Sequence of chain 2.A:
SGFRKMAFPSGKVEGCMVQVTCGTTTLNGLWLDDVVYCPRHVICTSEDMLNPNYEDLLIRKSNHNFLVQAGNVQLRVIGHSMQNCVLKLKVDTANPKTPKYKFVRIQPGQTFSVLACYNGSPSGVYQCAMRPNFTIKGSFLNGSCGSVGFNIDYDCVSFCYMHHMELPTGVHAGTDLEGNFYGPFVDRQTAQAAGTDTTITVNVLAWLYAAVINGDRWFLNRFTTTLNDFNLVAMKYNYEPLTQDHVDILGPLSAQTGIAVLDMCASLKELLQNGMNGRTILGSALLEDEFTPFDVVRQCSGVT

Binding-site contacts:
Ligand atom C02 contacts residue GLY143 of chain 2.A at 3.6 Å.
Ligand atom N05 contacts residue ASN142 of chain 2.A at 4.3 Å.
Ligand atom N05 contacts residue GLY143 of chain 2.A at 4.3 Å.
Ligand atom O01 contacts residue GLY143 of chain 2.A at 2.7 Å (h-bond).
Ligand atom C16 contacts residue MET49 of chain 2.A at 4.3 Å (hydrophobic).
Ligand atom C03 contacts residue SER144 of chain 2.A at 4.1 Å.
Ligand atom C06 contacts residue GLY143 of chain 2.A at 4.2 Å.
Ligand atom F14 contacts residue MET49 of chain 2.A at 3.4 Å.
Ligand atom C15 contacts residue MET49 of chain 2.A at 3.6 Å (hydrophobic).
Ligand atom N05 contacts residue CYS145 of chain 2.A at 3.4 Å (h-bond).
Ligand atom C16 contacts residue HIS164 of chain 2.A at 3.4 Å.
Ligand atom C15 contacts residue HIS164 of chain 2.A at 3.8 Å.
Ligand atom C12 contacts residue GLN189 of chain 2.A at 3.5 Å.
Ligand atom O01 contacts residue SER144 of chain 2.A at 3.3 Å (h-bond).
Ligand atom C13 contacts residue MET165 of chain 2.A at 4.3 Å (hydrophobic).
Ligand atom F14 contacts residue MET165 of chain 2.A at 4.0 Å.
Ligand atom C12 contacts residue MET49 of chain 2.A at 3.9 Å (hydrophobic).
Ligand atom C17 contacts residue ASN142 of chain 2.A at 4.4 Å.
Ligand atom C03 contacts residue HIS164 of chain 2.A at 4.0 Å.
Ligand atom C07 contacts residue HIS41 of chain 2.A at 4.0 Å.
Ligand atom C17 contacts residue HIS164 of chain 2.A at 4.3 Å.
Ligand atom C15 contacts residue MET165 of chain 2.A at 3.9 Å (hydrophobic).
Ligand atom C06 contacts residue ASN142 of chain 2.A at 4.3 Å.
Ligand atom F14 contacts residue GLN189 of chain 2.A at 3.2 Å.
Ligand atom F14 contacts residue ARG188 of chain 2.A at 3.1 Å.
Ligand atom O08 contacts residue HIS41 of chain 2.A at 3.4 Å (h-bond).
Ligand atom C13 contacts residue GLN189 of chain 2.A at 4.4 Å.
Ligand atom C02 contacts residue SER144 of chain 2.A at 4.2 Å.
Ligand atom C03 contacts residue CYS145 of chain 2.A at 1.8 Å (hydrophobic).
Ligand atom C02 contacts residue CYS145 of chain 2.A at 2.7 Å (hydrophobic).
Ligand atom O01 contacts residue CYS145 of chain 2.A at 3.1 Å (h-bond).
Ligand atom C17 contacts residue CYS145 of chain 2.A at 3.7 Å (hydrophobic).
Ligand atom C13 contacts residue MET49 of chain 2.A at 3.4 Å (hydrophobic).
Ligand atom C11 contacts residue GLN189 of chain 2.A at 3.9 Å.
Ligand atom C11 contacts residue MET49 of chain 2.A at 4.1 Å (hydrophobic).
Ligand atom C02 contacts residue ASN142 of chain 2.A at 4.3 Å.
Ligand atom F14 contacts residue ASP187 of chain 2.A at 4.2 Å.
Ligand atom O01 contacts residue ASN142 of chain 2.A at 3.8 Å.
Ligand atom C03 contacts residue HIS163 of chain 2.A at 4.0 Å.
Ligand atom C16 contacts residue HIS41 of chain 2.A at 3.9 Å.

The small molecule below binds the protein below.
Small molecule (SMILES): CC(=O)N1CCO[C@@H](c2ccc(F)cc2)C1